Binding-site contacts:
Ligand atom C3 contacts residue ASP640 of chain 1.D at 4.0 Å.
Ligand atom O6 contacts residue ASP640 of chain 1.D at 3.8 Å.
Ligand atom C8 contacts residue SER311 of chain 1.D at 4.0 Å.
Ligand atom C7 contacts residue SER311 of chain 1.D at 3.7 Å.
Ligand atom C4 contacts residue ARG558 of chain 1.D at 4.3 Å.
Ligand atom C6 contacts residue ALA281 of chain 1.D at 3.5 Å (hydrophobic).
Ligand atom C6 contacts residue ARG558 of chain 1.D at 4.1 Å.
Ligand atom C8 contacts residue ASN283 of chain 1.D at 4.1 Å.
Ligand atom C5 contacts residue ASN283 of chain 1.D at 3.3 Å.
Ligand atom O3 contacts residue ASP640 of chain 1.D at 4.1 Å.
Ligand atom O6 contacts residue ARG558 of chain 1.D at 3.5 Å (salt-bridge).
Ligand atom C3 contacts residue ASN283 of chain 1.D at 3.5 Å.
Ligand atom C7 contacts residue ASN283 of chain 1.D at 3.2 Å.
Ligand atom C1 contacts residue SER311 of chain 1.D at 4.4 Å.
Ligand atom O5 contacts residue ALA281 of chain 1.D at 4.2 Å.
Ligand atom O4 contacts residue ASP640 of chain 1.D at 3.2 Å (salt-bridge).
Ligand atom C8 contacts residue ILE310 of chain 1.D at 4.1 Å (hydrophobic).
Ligand atom O3 contacts residue GLU639 of chain 1.D at 3.7 Å.
Ligand atom C7 contacts residue THR312 of chain 1.D at 4.2 Å.
Ligand atom C4 contacts residue ASN283 of chain 1.D at 4.0 Å.
Ligand atom O7 contacts residue THR312 of chain 1.D at 3.2 Å.
Ligand atom C8 contacts residue THR312 of chain 1.D at 3.9 Å.
Ligand atom O4 contacts residue GLU639 of chain 1.D at 4.0 Å.
Ligand atom C5 contacts residue ALA281 of chain 1.D at 4.0 Å (hydrophobic).
Ligand atom O7 contacts residue ASN283 of chain 1.D at 3.7 Å.
Ligand atom O7 contacts residue SER311 of chain 1.D at 3.2 Å (h-bond).
Ligand atom C4 contacts residue ASP640 of chain 1.D at 4.1 Å.
Ligand atom C2 contacts residue ASN283 of chain 1.D at 2.5 Å.
Ligand atom N2 contacts residue ASN283 of chain 1.D at 2.6 Å (h-bond).
Ligand atom C1 contacts residue ASN283 of chain 1.D at 1.4 Å.
Ligand atom O4 contacts residue ARG558 of chain 1.D at 3.2 Å (salt-bridge).
Ligand atom C5 contacts residue ARG558 of chain 1.D at 4.2 Å.
Ligand atom O5 contacts residue ASN283 of chain 1.D at 2.5 Å (h-bond).

This protein binds this small molecule.
Small molecule (SMILES): CC(=O)N[C@H]1[C@@H](O[C@H]2[C@H](O)[C@@H](NC(C)=O)CO[C@@H]2CO)O[C@H](CO)[C@@H](O)[C@@H]1O

Sequence of chain 1.D:
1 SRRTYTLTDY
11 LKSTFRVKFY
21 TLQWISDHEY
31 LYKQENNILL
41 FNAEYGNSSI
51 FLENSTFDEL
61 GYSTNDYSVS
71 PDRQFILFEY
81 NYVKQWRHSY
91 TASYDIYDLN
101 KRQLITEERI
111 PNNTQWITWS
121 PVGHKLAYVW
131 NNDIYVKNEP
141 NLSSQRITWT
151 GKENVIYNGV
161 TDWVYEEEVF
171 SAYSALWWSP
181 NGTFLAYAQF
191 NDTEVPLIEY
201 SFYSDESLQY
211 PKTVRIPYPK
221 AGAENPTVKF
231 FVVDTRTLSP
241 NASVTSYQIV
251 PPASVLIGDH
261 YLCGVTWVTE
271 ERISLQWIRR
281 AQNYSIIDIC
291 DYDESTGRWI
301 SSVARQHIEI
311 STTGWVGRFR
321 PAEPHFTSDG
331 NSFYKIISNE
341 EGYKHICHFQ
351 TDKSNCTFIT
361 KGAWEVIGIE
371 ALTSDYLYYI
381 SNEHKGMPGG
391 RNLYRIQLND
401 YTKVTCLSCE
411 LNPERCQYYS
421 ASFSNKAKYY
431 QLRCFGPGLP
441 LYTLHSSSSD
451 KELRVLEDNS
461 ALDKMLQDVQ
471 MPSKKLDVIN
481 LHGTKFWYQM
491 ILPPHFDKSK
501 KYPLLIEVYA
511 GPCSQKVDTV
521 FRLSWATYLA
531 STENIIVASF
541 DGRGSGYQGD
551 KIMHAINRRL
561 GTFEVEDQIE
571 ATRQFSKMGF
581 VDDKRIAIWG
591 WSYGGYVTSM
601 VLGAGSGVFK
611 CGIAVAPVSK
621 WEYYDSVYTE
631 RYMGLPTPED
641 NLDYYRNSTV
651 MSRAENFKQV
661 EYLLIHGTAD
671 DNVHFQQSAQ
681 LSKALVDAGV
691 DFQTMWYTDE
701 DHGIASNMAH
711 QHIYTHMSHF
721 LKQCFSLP